A small-molecule ligand and the protein it binds are described below.
Small molecule (SMILES): Oc1cccc(-c2ccccc2)c1O

Sequence of chain 7.A:
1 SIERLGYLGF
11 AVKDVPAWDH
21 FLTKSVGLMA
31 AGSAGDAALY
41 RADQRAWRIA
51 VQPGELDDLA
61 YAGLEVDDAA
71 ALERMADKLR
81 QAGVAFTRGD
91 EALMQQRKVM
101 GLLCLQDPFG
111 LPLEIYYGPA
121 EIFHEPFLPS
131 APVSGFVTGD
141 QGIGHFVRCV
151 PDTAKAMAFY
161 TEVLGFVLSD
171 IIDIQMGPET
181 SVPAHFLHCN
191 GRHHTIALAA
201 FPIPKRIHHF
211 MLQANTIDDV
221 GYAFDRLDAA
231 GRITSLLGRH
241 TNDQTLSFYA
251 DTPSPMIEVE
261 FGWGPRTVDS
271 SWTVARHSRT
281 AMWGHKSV

Binding-site contacts:
Ligand atom CKA contacts residue PHE201 of chain 7.A at 3.9 Å (hydrophobic).
Ligand atom CK5 contacts residue HIS240 of chain 7.A at 3.4 Å.
Ligand atom CKC contacts residue THR280 of chain 7.A at 3.6 Å.
Ligand atom CK1 contacts residue ILE172 of chain 7.A at 4.0 Å (hydrophobic).
Ligand atom OK2 contacts residue FE21 of chain 7.B at 2.0 Å.
Ligand atom OK2 contacts residue TYR249 of chain 7.A at 2.7 Å (h-bond).
Ligand atom OK1 contacts residue GLU260 of chain 7.A at 3.4 Å (salt-bridge).
Ligand atom CK9 contacts residue ILE174 of chain 7.A at 4.0 Å (hydrophobic).
Ligand atom CK1 contacts residue THR280 of chain 7.A at 3.8 Å.
Ligand atom CK5 contacts residue PHE186 of chain 7.A at 3.6 Å (hydrophobic).
Ligand atom CKC contacts residue TYR249 of chain 7.A at 3.5 Å (hydrophobic).
Ligand atom CK8 contacts residue HIS209 of chain 7.A at 3.7 Å.
Ligand atom CK6 contacts residue ILE172 of chain 7.A at 3.7 Å (hydrophobic).
Ligand atom CK1 contacts residue HIS240 of chain 7.A at 3.5 Å.
Ligand atom CK4 contacts residue TYR249 of chain 7.A at 3.9 Å (hydrophobic).
Ligand atom OK1 contacts residue HIS145 of chain 7.A at 3.0 Å (h-bond).
Ligand atom OK2 contacts residue HIS209 of chain 7.A at 2.7 Å.
Ligand atom CK3 contacts residue TYR249 of chain 7.A at 3.1 Å (hydrophobic).
Ligand atom CK1 contacts residue PHE186 of chain 7.A at 3.5 Å (hydrophobic).
Ligand atom OK2 contacts residue HIS145 of chain 7.A at 3.9 Å.
Ligand atom OK1 contacts residue HIS194 of chain 7.A at 2.6 Å (h-bond).
Ligand atom CKA contacts residue HIS208 of chain 7.A at 3.6 Å.
Ligand atom CK2 contacts residue HIS240 of chain 7.A at 3.5 Å.
Ligand atom CK4 contacts residue PHE186 of chain 7.A at 3.9 Å (hydrophobic).
Ligand atom CK2 contacts residue TYR249 of chain 7.A at 3.5 Å (hydrophobic).
Ligand atom CK6 contacts residue PHE186 of chain 7.A at 3.5 Å (hydrophobic).
Ligand atom OK1 contacts residue FE21 of chain 7.B at 2.3 Å.
Ligand atom CK3 contacts residue HIS240 of chain 7.A at 3.5 Å.
Ligand atom CK7 contacts residue TYR249 of chain 7.A at 3.6 Å (hydrophobic).
Ligand atom CK5 contacts residue ASN242 of chain 7.A at 3.5 Å.
Ligand atom CK3 contacts residue FE21 of chain 7.B at 2.9 Å.
Ligand atom CK4 contacts residue FE21 of chain 7.B at 3.0 Å.
Ligand atom OK2 contacts residue GLU260 of chain 7.A at 3.3 Å (salt-bridge).
Ligand atom CK5 contacts residue HIS194 of chain 7.A at 3.4 Å.
Ligand atom CK6 contacts residue ASN242 of chain 7.A at 3.4 Å.
Ligand atom CK4 contacts residue HIS240 of chain 7.A at 3.3 Å.
Ligand atom CK4 contacts residue HIS194 of chain 7.A at 3.2 Å.
Ligand atom CK6 contacts residue HIS240 of chain 7.A at 3.2 Å.
Ligand atom CK9 contacts residue PHE201 of chain 7.A at 3.7 Å (hydrophobic).
Ligand atom OK1 contacts residue HIS240 of chain 7.A at 3.6 Å (h-bond).